A small-molecule ligand and the protein it binds are described below.
Small molecule (SMILES): COc1ccccc1C1=C(Nc2ccc(C(=O)c3ccccc3)cc2)C(=O)NC1=O

Binding-site contacts:
Ligand atom C21 contacts residue PHE32 of chain 1.A at 3.2 Å (hydrophobic).
Ligand atom C3 contacts residue ASP160 of chain 1.A at 3.9 Å.
Ligand atom O3 contacts residue LEU27 of chain 1.A at 3.5 Å (h-bond).
Ligand atom O2 contacts residue LEU149 of chain 1.A at 3.7 Å.
Ligand atom O2 contacts residue PHE97 of chain 1.A at 3.5 Å.
Ligand atom C contacts residue ASN147 of chain 1.A at 3.6 Å.
Ligand atom N contacts residue ALA48 of chain 1.A at 3.5 Å.
Ligand atom N contacts residue LEU149 of chain 1.A at 3.4 Å.
Ligand atom C12 contacts residue LEU27 of chain 1.A at 3.9 Å (hydrophobic).
Ligand atom C contacts residue GLY146 of chain 1.A at 3.0 Å.
Ligand atom C10 contacts residue GLU96 of chain 1.A at 3.8 Å.
Ligand atom C9 contacts residue ALA48 of chain 1.A at 3.8 Å (hydrophobic).
Ligand atom C2 contacts residue ASP160 of chain 1.A at 3.8 Å.
Ligand atom C9 contacts residue GLU96 of chain 1.A at 3.7 Å.
Ligand atom O1 contacts residue ILE95 of chain 1.A at 3.2 Å.
Ligand atom C14 contacts residue LEU27 of chain 1.A at 3.5 Å (hydrophobic).
Ligand atom C10 contacts residue ALA48 of chain 1.A at 3.6 Å (hydrophobic).
Ligand atom C22 contacts residue ASP29 of chain 1.A at 3.9 Å.
Ligand atom C17 contacts residue LEU27 of chain 1.A at 3.4 Å (hydrophobic).
Ligand atom C5 contacts residue VAL35 of chain 1.A at 3.7 Å (hydrophobic).
Ligand atom C contacts residue EDO1 of chain 1.F at 3.6 Å.
Ligand atom C contacts residue ALA159 of chain 1.A at 4.0 Å (hydrophobic).
Ligand atom C7 contacts residue LEU149 of chain 1.A at 3.7 Å (hydrophobic).
Ligand atom C contacts residue LEU149 of chain 1.A at 3.8 Å (hydrophobic).
Ligand atom O contacts residue LEU149 of chain 1.A at 3.7 Å.
Ligand atom C17 contacts residue EDO1 of chain 1.F at 3.9 Å.
Ligand atom C4 contacts residue VAL35 of chain 1.A at 3.8 Å (hydrophobic).
Ligand atom O2 contacts residue CYS98 of chain 1.A at 2.9 Å (h-bond).
Ligand atom N1 contacts residue LEU149 of chain 1.A at 3.9 Å.
Ligand atom N contacts residue GLU96 of chain 1.A at 2.8 Å (salt-bridge).
Ligand atom C9 contacts residue LEU149 of chain 1.A at 3.3 Å (hydrophobic).
Ligand atom O2 contacts residue GLU96 of chain 1.A at 3.8 Å.
Ligand atom C8 contacts residue LEU149 of chain 1.A at 3.4 Å (hydrophobic).
Ligand atom C20 contacts residue PHE32 of chain 1.A at 3.7 Å (hydrophobic).
Ligand atom C19 contacts residue EDO1 of chain 1.F at 3.9 Å.
Ligand atom C23 contacts residue GLY28 of chain 1.A at 3.7 Å.
Ligand atom C13 contacts residue LEU27 of chain 1.A at 3.6 Å (hydrophobic).
Ligand atom C10 contacts residue LEU149 of chain 1.A at 3.7 Å (hydrophobic).
Ligand atom C15 contacts residue EDO1 of chain 1.F at 3.6 Å.
Ligand atom O contacts residue ALA159 of chain 1.A at 3.6 Å.

Sequence of chain 1.A:
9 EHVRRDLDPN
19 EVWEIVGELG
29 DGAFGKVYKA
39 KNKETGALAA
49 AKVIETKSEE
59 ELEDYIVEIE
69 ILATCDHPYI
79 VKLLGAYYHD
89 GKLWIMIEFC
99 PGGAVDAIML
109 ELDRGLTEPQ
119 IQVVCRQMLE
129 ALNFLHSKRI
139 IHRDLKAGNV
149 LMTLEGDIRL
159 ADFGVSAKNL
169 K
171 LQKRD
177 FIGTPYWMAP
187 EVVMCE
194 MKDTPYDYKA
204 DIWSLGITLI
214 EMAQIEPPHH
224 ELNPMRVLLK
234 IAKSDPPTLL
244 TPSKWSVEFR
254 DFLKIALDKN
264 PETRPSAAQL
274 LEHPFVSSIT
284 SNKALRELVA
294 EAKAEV